Sequence of chain 1.B:
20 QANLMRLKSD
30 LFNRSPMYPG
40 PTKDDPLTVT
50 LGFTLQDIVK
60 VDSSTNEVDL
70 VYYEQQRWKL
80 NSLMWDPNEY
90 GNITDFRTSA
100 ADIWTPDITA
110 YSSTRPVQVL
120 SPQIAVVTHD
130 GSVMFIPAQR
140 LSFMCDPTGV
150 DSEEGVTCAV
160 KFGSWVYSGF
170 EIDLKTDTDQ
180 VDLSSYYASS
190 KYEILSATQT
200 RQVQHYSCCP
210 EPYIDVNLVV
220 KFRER

Sequence of chain 1.A:
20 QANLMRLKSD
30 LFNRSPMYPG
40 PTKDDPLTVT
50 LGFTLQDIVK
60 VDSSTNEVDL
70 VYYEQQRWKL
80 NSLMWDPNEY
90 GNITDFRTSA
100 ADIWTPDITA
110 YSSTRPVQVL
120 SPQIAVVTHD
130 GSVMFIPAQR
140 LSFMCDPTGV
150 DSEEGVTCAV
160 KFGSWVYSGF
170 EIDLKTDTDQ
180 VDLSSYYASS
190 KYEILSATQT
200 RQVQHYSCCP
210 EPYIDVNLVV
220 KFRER

Binding-site contacts:
Ligand atom C5 contacts residue CYS207 of chain 1.B at 3.9 Å (hydrophobic).
Ligand atom C5 contacts residue TYR205 of chain 1.B at 4.0 Å (hydrophobic).
Ligand atom C13 contacts residue MET133 of chain 1.A at 3.7 Å (hydrophobic).
Ligand atom C1 contacts residue ILE135 of chain 1.A at 4.0 Å (hydrophobic).
Ligand atom N contacts residue TRP164 of chain 1.B at 3.0 Å (h-bond).
Ligand atom C12 contacts residue CYS208 of chain 1.B at 3.8 Å (hydrophobic).
Ligand atom C1 contacts residue TRP164 of chain 1.B at 3.2 Å (hydrophobic).
Ligand atom C6 contacts residue TYR205 of chain 1.B at 3.8 Å (hydrophobic).
Ligand atom C7 contacts residue TRP164 of chain 1.B at 3.8 Å (hydrophobic).
Ligand atom C11 contacts residue ILE135 of chain 1.A at 4.2 Å (hydrophobic).
Ligand atom C10 contacts residue CYS207 of chain 1.B at 4.0 Å (hydrophobic).
Ligand atom C12 contacts residue TRP164 of chain 1.B at 4.1 Å (hydrophobic).
Ligand atom N contacts residue ILE135 of chain 1.A at 3.9 Å.
Ligand atom C8 contacts residue TYR110 of chain 1.B at 3.4 Å (hydrophobic).
Ligand atom C13 contacts residue TYR212 of chain 1.B at 3.6 Å (hydrophobic).
Ligand atom C contacts residue ILE135 of chain 1.A at 4.1 Å (hydrophobic).
Ligand atom C12 contacts residue MET133 of chain 1.A at 4.1 Å (hydrophobic).
Ligand atom C10 contacts residue TRP164 of chain 1.B at 4.0 Å (hydrophobic).
Ligand atom C5 contacts residue TYR72 of chain 1.A at 4.0 Å (hydrophobic).
Ligand atom C14 contacts residue VAL165 of chain 1.B at 3.7 Å (hydrophobic).
Ligand atom C9 contacts residue TYR212 of chain 1.B at 3.8 Å (hydrophobic).
Ligand atom C10 contacts residue CYS208 of chain 1.B at 3.9 Å (hydrophobic).
Ligand atom C contacts residue VAL165 of chain 1.B at 3.8 Å (hydrophobic).
Ligand atom C contacts residue TRP164 of chain 1.B at 3.4 Å (hydrophobic).
Ligand atom C8 contacts residue SER163 of chain 1.B at 3.5 Å.
Ligand atom C3 contacts residue CYS207 of chain 1.B at 3.9 Å (hydrophobic).
Ligand atom O contacts residue TRP164 of chain 1.B at 3.3 Å.
Ligand atom N1 contacts residue TRP164 of chain 1.B at 2.8 Å (h-bond).
Ligand atom C14 contacts residue TRP164 of chain 1.B at 4.0 Å (hydrophobic).
Ligand atom C4 contacts residue TYR205 of chain 1.B at 3.9 Å (hydrophobic).
Ligand atom C8 contacts residue TRP164 of chain 1.B at 3.2 Å (hydrophobic).
Ligand atom O contacts residue VAL165 of chain 1.B at 3.5 Å.
Ligand atom C9 contacts residue TRP164 of chain 1.B at 3.4 Å (hydrophobic).
Ligand atom C4 contacts residue CYS207 of chain 1.B at 3.9 Å (hydrophobic).
Ligand atom C12 contacts residue TYR212 of chain 1.B at 3.2 Å (hydrophobic).
Ligand atom C8 contacts residue TYR212 of chain 1.B at 4.2 Å (hydrophobic).
Ligand atom C2 contacts residue TRP164 of chain 1.B at 3.7 Å (hydrophobic).
Ligand atom C13 contacts residue VAL165 of chain 1.B at 3.8 Å (hydrophobic).
Ligand atom O contacts residue ILE135 of chain 1.A at 3.6 Å.
Ligand atom C11 contacts residue TRP164 of chain 1.B at 3.5 Å (hydrophobic).

The protein below binds the small molecule below.
Small molecule (SMILES): C[C@@H]1C[C@@H]2[C@H]3Cn4c(cccc4=O)[C@@H](CN2C)[C@H]31